Sequence of chain 28.C:
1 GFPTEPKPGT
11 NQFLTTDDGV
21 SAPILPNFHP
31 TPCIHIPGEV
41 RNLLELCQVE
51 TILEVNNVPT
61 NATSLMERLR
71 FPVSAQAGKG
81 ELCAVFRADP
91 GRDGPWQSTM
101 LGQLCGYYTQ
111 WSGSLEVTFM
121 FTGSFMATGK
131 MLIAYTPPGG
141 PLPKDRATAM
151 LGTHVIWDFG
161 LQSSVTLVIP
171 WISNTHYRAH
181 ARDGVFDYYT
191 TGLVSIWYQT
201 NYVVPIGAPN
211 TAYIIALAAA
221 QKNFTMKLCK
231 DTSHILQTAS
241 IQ

Binding-site contacts:
Ligand atom N2 contacts residue PHE233 of chain 28.A at 3.7 Å.
Ligand atom C3C contacts residue PHE135 of chain 28.A at 3.8 Å (hydrophobic).
Ligand atom O1A contacts residue TRP203 of chain 28.A at 3.3 Å.
Ligand atom C4B contacts residue TRP203 of chain 28.A at 3.5 Å (hydrophobic).
Ligand atom C2B contacts residue TRP203 of chain 28.A at 4.0 Å (hydrophobic).
Ligand atom C5 contacts residue PHE233 of chain 28.A at 4.0 Å (hydrophobic).
Ligand atom C4C contacts residue PHE135 of chain 28.A at 3.8 Å (hydrophobic).
Ligand atom C4A contacts residue ASP112 of chain 28.A at 2.6 Å.
Ligand atom N3A contacts residue ILE113 of chain 28.A at 3.8 Å.
Ligand atom C2A contacts residue TRP203 of chain 28.A at 3.6 Å (hydrophobic).
Ligand atom C31 contacts residue VAL179 of chain 28.A at 3.3 Å (hydrophobic).
Ligand atom O1 contacts residue PHE155 of chain 28.A at 3.4 Å.
Ligand atom C5 contacts residue PHE155 of chain 28.A at 3.9 Å (hydrophobic).
Ligand atom C2B contacts residue TYR201 of chain 28.A at 3.5 Å (hydrophobic).
Ligand atom C6C contacts residue TYR201 of chain 28.A at 3.9 Å (hydrophobic).
Ligand atom N3A contacts residue ASP112 of chain 28.A at 2.5 Å (salt-bridge).
Ligand atom N3A contacts residue THR114 of chain 28.A at 4.0 Å.
Ligand atom C2C contacts residue PHE155 of chain 28.A at 3.9 Å (hydrophobic).
Ligand atom O1B contacts residue TYR201 of chain 28.A at 3.4 Å.
Ligand atom C3B contacts residue ASN228 of chain 28.A at 4.0 Å.
Ligand atom C5B contacts residue ASP112 of chain 28.A at 4.0 Å.
Ligand atom C2A contacts residue ASP112 of chain 28.A at 3.8 Å.
Ligand atom C5B contacts residue ILE113 of chain 28.A at 3.5 Å (hydrophobic).
Ligand atom C31 contacts residue ILE24 of chain 28.C at 3.6 Å (hydrophobic).
Ligand atom C5C contacts residue ILE111 of chain 28.A at 3.8 Å (hydrophobic).
Ligand atom C31 contacts residue PRO177 of chain 28.A at 3.9 Å (hydrophobic).
Ligand atom C4B contacts residue ILE113 of chain 28.A at 4.0 Å (hydrophobic).
Ligand atom C4C contacts residue VAL192 of chain 28.A at 3.5 Å (hydrophobic).
Ligand atom O1A contacts residue ASN228 of chain 28.A at 3.7 Å.
Ligand atom C3B contacts residue TRP203 of chain 28.A at 3.1 Å (hydrophobic).
Ligand atom C4A contacts residue THR114 of chain 28.A at 3.5 Å.
Ligand atom C5A contacts residue ASP112 of chain 28.A at 4.0 Å.
Ligand atom C4 contacts residue ILE24 of chain 28.C at 4.0 Å (hydrophobic).
Ligand atom C5C contacts residue PHE135 of chain 28.A at 3.5 Å (hydrophobic).
Ligand atom C5A contacts residue ASN228 of chain 28.A at 4.0 Å.
Ligand atom C6B contacts residue ILE113 of chain 28.A at 4.0 Å (hydrophobic).
Ligand atom C2C contacts residue VAL192 of chain 28.A at 3.7 Å (hydrophobic).
Ligand atom O1 contacts residue PHE233 of chain 28.A at 3.1 Å.
Ligand atom N2 contacts residue PHE155 of chain 28.A at 3.5 Å.
Ligand atom C5B contacts residue ILE111 of chain 28.A at 3.9 Å (hydrophobic).

Sequence of chain 28.A:
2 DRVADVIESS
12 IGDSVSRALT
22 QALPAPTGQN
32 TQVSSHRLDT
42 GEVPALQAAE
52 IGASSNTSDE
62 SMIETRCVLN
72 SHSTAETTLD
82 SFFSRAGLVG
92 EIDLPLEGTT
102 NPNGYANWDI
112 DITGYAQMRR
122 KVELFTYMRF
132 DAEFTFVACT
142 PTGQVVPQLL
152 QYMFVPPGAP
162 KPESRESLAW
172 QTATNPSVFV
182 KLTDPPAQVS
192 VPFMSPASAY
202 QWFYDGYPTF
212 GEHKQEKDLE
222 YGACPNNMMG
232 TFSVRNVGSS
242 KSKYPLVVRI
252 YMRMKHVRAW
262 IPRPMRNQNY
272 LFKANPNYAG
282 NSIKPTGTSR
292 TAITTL

A small-molecule ligand and the protein it binds are described below.
Small molecule (SMILES): Cc1cc(CCCCCCCOc2ccc(C3=NCCO3)cc2)on1

Sequence of chain 29.C:
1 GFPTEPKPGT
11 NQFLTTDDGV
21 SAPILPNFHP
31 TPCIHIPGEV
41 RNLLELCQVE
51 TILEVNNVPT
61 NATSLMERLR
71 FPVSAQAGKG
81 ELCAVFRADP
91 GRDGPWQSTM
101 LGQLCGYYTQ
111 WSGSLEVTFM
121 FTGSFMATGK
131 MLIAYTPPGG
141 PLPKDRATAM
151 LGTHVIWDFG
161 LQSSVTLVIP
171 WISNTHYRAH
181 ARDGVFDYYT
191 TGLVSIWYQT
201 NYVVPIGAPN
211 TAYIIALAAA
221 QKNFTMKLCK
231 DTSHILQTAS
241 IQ